Sequence of chain 1.C:
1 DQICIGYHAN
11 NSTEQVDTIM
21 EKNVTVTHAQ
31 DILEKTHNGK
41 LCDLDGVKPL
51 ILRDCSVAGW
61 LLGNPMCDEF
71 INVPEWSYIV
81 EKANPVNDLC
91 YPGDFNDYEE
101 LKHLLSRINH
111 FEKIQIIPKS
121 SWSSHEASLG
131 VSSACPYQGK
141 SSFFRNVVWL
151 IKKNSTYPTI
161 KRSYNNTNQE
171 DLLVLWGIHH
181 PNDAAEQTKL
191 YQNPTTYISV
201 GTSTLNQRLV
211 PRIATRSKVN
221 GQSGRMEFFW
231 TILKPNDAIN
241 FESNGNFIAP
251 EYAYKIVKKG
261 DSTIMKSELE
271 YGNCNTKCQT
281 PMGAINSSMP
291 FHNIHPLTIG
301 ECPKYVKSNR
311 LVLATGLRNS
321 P

The small molecule below binds the protein below.
Small molecule (SMILES): CC(=O)N[C@@H]1[C@@H](O)[C@H](O)[C@@H](CO)O[C@H]1O

Binding-site contacts:
Ligand atom C3 contacts residue ASN23 of chain 1.C at 4.0 Å.
Ligand atom C4 contacts residue ASN23 of chain 1.C at 4.3 Å.
Ligand atom O7 contacts residue ASN23 of chain 1.C at 2.9 Å (h-bond).
Ligand atom O5 contacts residue ASN23 of chain 1.C at 2.3 Å (h-bond).
Ligand atom N2 contacts residue LYS22 of chain 1.C at 4.5 Å.
Ligand atom C7 contacts residue LYS22 of chain 1.C at 4.3 Å.
Ligand atom C1 contacts residue ASN23 of chain 1.C at 1.5 Å.
Ligand atom N2 contacts residue ASN23 of chain 1.C at 3.2 Å (h-bond).
Ligand atom C5 contacts residue ASN23 of chain 1.C at 3.6 Å.
Ligand atom C8 contacts residue LYS22 of chain 1.C at 3.6 Å.
Ligand atom C7 contacts residue ASN23 of chain 1.C at 3.3 Å.
Ligand atom C2 contacts residue ASN23 of chain 1.C at 2.6 Å.
Ligand atom O5 contacts residue GLN15 of chain 1.C at 4.4 Å.